A small-molecule ligand and the protein it binds are described below.
Small molecule (SMILES): CC(C)(O/N=C(\C(=O)NCB(O)OP(=O)(O)O)c1csc(N)n1)C(=O)O

Sequence of chain 1.B:
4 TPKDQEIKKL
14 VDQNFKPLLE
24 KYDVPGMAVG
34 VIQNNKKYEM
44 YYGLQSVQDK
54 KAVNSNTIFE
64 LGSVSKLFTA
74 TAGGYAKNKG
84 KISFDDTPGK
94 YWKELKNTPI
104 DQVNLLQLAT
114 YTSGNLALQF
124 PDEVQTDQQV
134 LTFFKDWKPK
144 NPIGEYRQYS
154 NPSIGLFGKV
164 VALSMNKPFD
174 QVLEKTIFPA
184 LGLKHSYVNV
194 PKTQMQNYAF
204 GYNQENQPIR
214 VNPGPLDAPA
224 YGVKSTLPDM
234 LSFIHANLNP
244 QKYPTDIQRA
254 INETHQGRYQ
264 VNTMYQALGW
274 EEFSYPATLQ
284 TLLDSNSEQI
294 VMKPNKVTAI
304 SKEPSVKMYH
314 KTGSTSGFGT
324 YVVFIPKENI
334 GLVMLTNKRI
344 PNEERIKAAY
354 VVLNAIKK

Binding-site contacts:
Ligand atom O13 contacts residue SER317 of chain 1.B at 3.8 Å.
Ligand atom N2 contacts residue SER317 of chain 1.B at 3.5 Å (h-bond).
Ligand atom C17 contacts residue SER319 of chain 1.B at 3.7 Å.
Ligand atom O21 contacts residue GLY316 of chain 1.B at 3.8 Å.
Ligand atom C15 contacts residue TYR224 of chain 1.B at 3.9 Å (hydrophobic).
Ligand atom O5 contacts residue THR315 of chain 1.B at 2.9 Å (h-bond).
Ligand atom C5 contacts residue SER317 of chain 1.B at 3.8 Å.
Ligand atom O5 contacts residue SER317 of chain 1.B at 3.6 Å.
Ligand atom C14 contacts residue SER317 of chain 1.B at 3.8 Å.
Ligand atom B1 contacts residue TYR152 of chain 1.B at 3.4 Å.
Ligand atom B1 contacts residue LYS69 of chain 1.B at 3.9 Å.
Ligand atom P1 contacts residue SER66 of chain 1.B at 3.7 Å.
Ligand atom N2 contacts residue SER66 of chain 1.B at 3.6 Å.
Ligand atom C1 contacts residue SER66 of chain 1.B at 2.5 Å.
Ligand atom C11 contacts residue ARG342 of chain 1.B at 3.0 Å.
Ligand atom O20 contacts residue SER66 of chain 1.B at 2.2 Å (h-bond).
Ligand atom N18 contacts residue SER319 of chain 1.B at 3.9 Å.
Ligand atom O21 contacts residue SER317 of chain 1.B at 2.7 Å (h-bond).
Ligand atom O2 contacts residue TYR152 of chain 1.B at 3.3 Å.
Ligand atom O2 contacts residue THR315 of chain 1.B at 3.7 Å.
Ligand atom O12 contacts residue ARG342 of chain 1.B at 2.6 Å (salt-bridge).
Ligand atom O5 contacts residue GLY316 of chain 1.B at 3.4 Å (h-bond).
Ligand atom O13 contacts residue ARG342 of chain 1.B at 2.8 Å (salt-bridge).
Ligand atom O4 contacts residue GLN122 of chain 1.B at 3.0 Å (h-bond).
Ligand atom O20 contacts residue TYR152 of chain 1.B at 2.6 Å (h-bond).
Ligand atom C10 contacts residue LEU121 of chain 1.B at 3.7 Å (hydrophobic).
Ligand atom O21 contacts residue SER66 of chain 1.B at 2.4 Å (h-bond).
Ligand atom N6 contacts residue GLN122 of chain 1.B at 3.9 Å.
Ligand atom C3 contacts residue GLN122 of chain 1.B at 3.6 Å.
Ligand atom C5 contacts residue GLN122 of chain 1.B at 3.7 Å.
Ligand atom P1 contacts residue TYR152 of chain 1.B at 3.8 Å.
Ligand atom B1 contacts residue SER66 of chain 1.B at 1.4 Å.
Ligand atom C9 contacts residue LEU121 of chain 1.B at 3.9 Å (hydrophobic).
Ligand atom S16 contacts residue VAL214 of chain 1.B at 3.8 Å.
Ligand atom O4 contacts residue ASN154 of chain 1.B at 2.7 Å (h-bond).
Ligand atom C17 contacts residue THR318 of chain 1.B at 3.9 Å.
Ligand atom O21 contacts residue GLY65 of chain 1.B at 3.9 Å.
Ligand atom N19 contacts residue SER319 of chain 1.B at 2.7 Å (h-bond).
Ligand atom C3 contacts residue ASN154 of chain 1.B at 3.9 Å.
Ligand atom S16 contacts residue TYR224 of chain 1.B at 3.6 Å.